Sequence of chain 1.D:
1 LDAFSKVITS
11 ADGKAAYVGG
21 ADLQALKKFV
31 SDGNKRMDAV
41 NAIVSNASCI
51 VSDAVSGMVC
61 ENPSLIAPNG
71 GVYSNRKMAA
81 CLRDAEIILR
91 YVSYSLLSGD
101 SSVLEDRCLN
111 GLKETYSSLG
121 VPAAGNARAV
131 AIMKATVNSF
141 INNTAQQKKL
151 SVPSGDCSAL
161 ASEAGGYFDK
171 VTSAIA

The small molecule below binds the protein below.
Small molecule (SMILES): C=CC1=C(C)[C@@H](CC2=N/C(=C\c3[nH]c(/C=C4\NC(=O)C(C)=C4C=C)c(C)c3CCC(=O)O)C(CCC(=O)O)=C2C)NC1=O

Binding-site contacts:
Ligand atom CBC contacts residue ALA135 of chain 1.D at 3.7 Å (hydrophobic).
Ligand atom OD contacts residue CYS60 of chain 1.D at 3.3 Å (h-bond).
Ligand atom C1B contacts residue THR136 of chain 1.D at 3.6 Å.
Ligand atom OA contacts residue ALA145 of chain 1.D at 3.6 Å.
Ligand atom NC contacts residue ILE132 of chain 1.D at 3.6 Å.
Ligand atom CMA contacts residue LYS148 of chain 1.D at 3.7 Å.
Ligand atom CBA contacts residue CYS49 of chain 1.D at 1.8 Å (hydrophobic).
Ligand atom O2C contacts residue ARG128 of chain 1.D at 3.0 Å (salt-bridge).
Ligand atom CMA contacts residue GLN147 of chain 1.D at 3.4 Å.
Ligand atom CBD contacts residue CYS60 of chain 1.D at 2.7 Å (hydrophobic).
Ligand atom C2D contacts residue GLY57 of chain 1.D at 3.7 Å.
Ligand atom C2A contacts residue CYS49 of chain 1.D at 3.7 Å (hydrophobic).
Ligand atom CHC contacts residue ASP53 of chain 1.D at 3.5 Å.
Ligand atom CAB contacts residue ALA135 of chain 1.D at 3.6 Å (hydrophobic).
Ligand atom C4C contacts residue ASP53 of chain 1.D at 3.5 Å.
Ligand atom NB contacts residue ASP53 of chain 1.D at 2.9 Å (salt-bridge).
Ligand atom NB contacts residue THR136 of chain 1.D at 3.5 Å (h-bond).
Ligand atom O1C contacts residue ALA135 of chain 1.D at 3.5 Å.
Ligand atom CMC contacts residue ILE132 of chain 1.D at 3.7 Å (hydrophobic).
Ligand atom CMC contacts residue GLU61 of chain 1.D at 3.4 Å.
Ligand atom O2B contacts residue SER139 of chain 1.D at 2.4 Å (h-bond).
Ligand atom C3A contacts residue CYS49 of chain 1.D at 3.2 Å (hydrophobic).
Ligand atom OA contacts residue GLN147 of chain 1.D at 3.0 Å (h-bond).
Ligand atom CGB contacts residue SER139 of chain 1.D at 3.4 Å.
Ligand atom CHC contacts residue GLY57 of chain 1.D at 3.7 Å.
Ligand atom CMD contacts residue GLY57 of chain 1.D at 3.5 Å.
Ligand atom CAA contacts residue CYS49 of chain 1.D at 2.7 Å (hydrophobic).
Ligand atom CAD contacts residue CYS60 of chain 1.D at 1.8 Å (hydrophobic).
Ligand atom OA contacts residue LYS148 of chain 1.D at 3.2 Å (salt-bridge).
Ligand atom C3D contacts residue CYS60 of chain 1.D at 2.7 Å (hydrophobic).
Ligand atom C4D contacts residue CYS60 of chain 1.D at 3.3 Å (hydrophobic).
Ligand atom C2B contacts residue THR136 of chain 1.D at 3.6 Å.
Ligand atom CAD contacts residue TYR60 of chain 1.C at 3.4 Å (hydrophobic).
Ligand atom CMC contacts residue ARG128 of chain 1.D at 3.4 Å.
Ligand atom C3B contacts residue THR136 of chain 1.D at 3.6 Å.
Ligand atom C4B contacts residue THR136 of chain 1.D at 3.5 Å.
Ligand atom C4C contacts residue ILE132 of chain 1.D at 3.7 Å (hydrophobic).
Ligand atom NC contacts residue ASP53 of chain 1.D at 2.8 Å (salt-bridge).
Ligand atom CBD contacts residue MET61 of chain 1.C at 3.6 Å (hydrophobic).
Ligand atom CGC contacts residue ALA135 of chain 1.D at 3.6 Å (hydrophobic).

Sequence of chain 1.C:
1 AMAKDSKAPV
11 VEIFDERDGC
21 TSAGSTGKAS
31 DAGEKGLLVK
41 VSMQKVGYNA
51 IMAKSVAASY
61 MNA